The small molecule below binds the protein below.
Small molecule (SMILES): O=C(NCCCNc1nc(Nc2cccc(NC(=O)N3CCCC3)c2)ncc1I)c1cccs1

Sequence of chain 1.A:
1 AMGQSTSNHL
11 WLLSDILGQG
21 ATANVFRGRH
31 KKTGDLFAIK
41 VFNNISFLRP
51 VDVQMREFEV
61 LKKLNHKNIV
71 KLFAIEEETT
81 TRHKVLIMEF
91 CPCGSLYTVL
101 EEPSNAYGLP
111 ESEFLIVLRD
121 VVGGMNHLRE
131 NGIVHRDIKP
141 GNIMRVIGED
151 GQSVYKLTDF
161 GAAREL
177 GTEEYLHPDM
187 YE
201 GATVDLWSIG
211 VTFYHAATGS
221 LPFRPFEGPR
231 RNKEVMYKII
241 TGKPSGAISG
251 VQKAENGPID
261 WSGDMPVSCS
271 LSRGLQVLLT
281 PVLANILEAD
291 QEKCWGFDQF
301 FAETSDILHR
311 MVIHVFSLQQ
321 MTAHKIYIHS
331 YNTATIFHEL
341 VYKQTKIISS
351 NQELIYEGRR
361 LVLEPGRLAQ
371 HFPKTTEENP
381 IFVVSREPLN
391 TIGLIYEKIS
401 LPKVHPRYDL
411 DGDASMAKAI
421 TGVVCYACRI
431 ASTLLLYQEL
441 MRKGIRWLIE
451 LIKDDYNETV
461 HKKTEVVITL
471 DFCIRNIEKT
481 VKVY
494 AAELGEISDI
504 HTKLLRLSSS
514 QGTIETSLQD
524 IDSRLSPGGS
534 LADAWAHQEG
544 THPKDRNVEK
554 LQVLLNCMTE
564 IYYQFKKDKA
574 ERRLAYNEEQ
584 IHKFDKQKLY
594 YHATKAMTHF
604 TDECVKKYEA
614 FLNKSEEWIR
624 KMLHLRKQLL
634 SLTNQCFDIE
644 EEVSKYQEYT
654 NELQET

Binding-site contacts:
Ligand atom C33 contacts residue GLY20 of chain 1.A at 3.2 Å.
Ligand atom C30 contacts residue GLU89 of chain 1.A at 3.6 Å.
Ligand atom C18 contacts residue GLY94 of chain 1.A at 3.8 Å.
Ligand atom C27 contacts residue CYS91 of chain 1.A at 3.8 Å (hydrophobic).
Ligand atom I01 contacts residue THR158 of chain 1.A at 3.3 Å.
Ligand atom C29 contacts residue LYS40 of chain 1.A at 3.7 Å.
Ligand atom C24 contacts residue GLY94 of chain 1.A at 3.6 Å.
Ligand atom C25 contacts residue GLY94 of chain 1.A at 3.5 Å.
Ligand atom O04 contacts residue THR158 of chain 1.A at 3.4 Å (h-bond).
Ligand atom C31 contacts residue LYS40 of chain 1.A at 3.3 Å.
Ligand atom C30 contacts residue ALA38 of chain 1.A at 3.5 Å (hydrophobic).
Ligand atom O04 contacts residue LYS40 of chain 1.A at 3.0 Å (salt-bridge).
Ligand atom N11 contacts residue CYS91 of chain 1.A at 3.2 Å (h-bond).
Ligand atom C18 contacts residue LEU17 of chain 1.A at 3.7 Å (hydrophobic).
Ligand atom S02 contacts residue ASP159 of chain 1.A at 3.4 Å (salt-bridge).
Ligand atom C22 contacts residue GLY94 of chain 1.A at 3.7 Å.
Ligand atom C34 contacts residue ALA23 of chain 1.A at 3.5 Å (hydrophobic).
Ligand atom C27 contacts residue LEU17 of chain 1.A at 3.6 Å (hydrophobic).
Ligand atom N07 contacts residue VAL25 of chain 1.A at 3.7 Å.
Ligand atom C15 contacts residue ILE16 of chain 1.A at 3.5 Å (hydrophobic).
Ligand atom C18 contacts residue CYS91 of chain 1.A at 3.4 Å (hydrophobic).
Ligand atom N10 contacts residue MET144 of chain 1.A at 3.3 Å.
Ligand atom N11 contacts residue GLU89 of chain 1.A at 3.7 Å.
Ligand atom S02 contacts residue LYS40 of chain 1.A at 2.9 Å (salt-bridge).
Ligand atom I01 contacts residue MET88 of chain 1.A at 3.8 Å.
Ligand atom C27 contacts residue MET144 of chain 1.A at 3.5 Å (hydrophobic).
Ligand atom C25 contacts residue MET144 of chain 1.A at 3.5 Å (hydrophobic).
Ligand atom N08 contacts residue LEU17 of chain 1.A at 3.7 Å.
Ligand atom C33 contacts residue ALA23 of chain 1.A at 3.0 Å (hydrophobic).
Ligand atom O04 contacts residue VAL25 of chain 1.A at 3.7 Å.
Ligand atom C34 contacts residue GLY20 of chain 1.A at 3.7 Å.
Ligand atom C20 contacts residue GLY94 of chain 1.A at 3.7 Å.
Ligand atom N08 contacts residue PHE90 of chain 1.A at 3.8 Å.
Ligand atom C12 contacts residue ILE16 of chain 1.A at 3.4 Å (hydrophobic).
Ligand atom N08 contacts residue CYS91 of chain 1.A at 2.7 Å (h-bond).
Ligand atom C34 contacts residue LYS40 of chain 1.A at 3.7 Å.
Ligand atom C22 contacts residue CYS91 of chain 1.A at 3.2 Å (hydrophobic).
Ligand atom C17 contacts residue GLY94 of chain 1.A at 3.8 Å.
Ligand atom C26 contacts residue VAL25 of chain 1.A at 3.7 Å (hydrophobic).
Ligand atom C32 contacts residue VAL25 of chain 1.A at 3.4 Å (hydrophobic).